Sequence of chain 2.B:
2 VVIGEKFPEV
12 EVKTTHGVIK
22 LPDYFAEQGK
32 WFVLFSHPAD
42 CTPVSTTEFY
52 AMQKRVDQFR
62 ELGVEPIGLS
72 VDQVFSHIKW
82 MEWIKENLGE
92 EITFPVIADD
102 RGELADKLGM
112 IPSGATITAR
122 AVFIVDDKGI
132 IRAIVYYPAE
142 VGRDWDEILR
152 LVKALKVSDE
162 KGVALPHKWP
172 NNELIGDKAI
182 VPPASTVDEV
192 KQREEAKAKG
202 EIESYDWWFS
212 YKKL

Binding-site contacts:
Ligand atom C3 contacts residue TRP208 of chain 2.B at 4.1 Å (hydrophobic).
Ligand atom C9 contacts residue TRP208 of chain 2.B at 3.5 Å (hydrophobic).
Ligand atom C3 contacts residue CYS42 of chain 1.A at 4.2 Å (hydrophobic).
Ligand atom O1 contacts residue ASP41 of chain 1.A at 3.5 Å.
Ligand atom C12 contacts residue TRP209 of chain 2.B at 3.9 Å (hydrophobic).
Ligand atom C11 contacts residue TRP209 of chain 2.B at 4.4 Å (hydrophobic).
Ligand atom C3 contacts residue SER77 of chain 1.A at 4.0 Å.
Ligand atom C9 contacts residue FL31 of chain 2.C at 4.0 Å.
Ligand atom C2 contacts residue SER77 of chain 1.A at 3.5 Å.
Ligand atom C4 contacts residue TRP208 of chain 2.B at 4.4 Å (hydrophobic).
Ligand atom C4 contacts residue SER77 of chain 1.A at 3.5 Å.
Ligand atom C8 contacts residue TRP208 of chain 2.B at 3.8 Å (hydrophobic).
Ligand atom C5 contacts residue FL31 of chain 2.C at 4.0 Å.
Ligand atom O1 contacts residue SER77 of chain 1.A at 2.5 Å (h-bond).
Ligand atom C5 contacts residue TRP208 of chain 2.B at 3.7 Å (hydrophobic).
Ligand atom C10 contacts residue TRP208 of chain 2.B at 4.1 Å (hydrophobic).
Ligand atom C2 contacts residue CYS42 of chain 1.A at 2.8 Å (hydrophobic).
Ligand atom C6 contacts residue PHE76 of chain 1.A at 3.5 Å (hydrophobic).
Ligand atom C10 contacts residue FL31 of chain 2.C at 3.8 Å.
Ligand atom C10 contacts residue TRP209 of chain 2.B at 3.9 Å (hydrophobic).
Ligand atom C7 contacts residue FL31 of chain 2.C at 4.5 Å.
Ligand atom C1 contacts residue FL31 of chain 2.C at 3.8 Å.
Ligand atom C11 contacts residue CYS42 of chain 2.A at 4.0 Å (hydrophobic).
Ligand atom C4 contacts residue PHE76 of chain 1.A at 4.0 Å (hydrophobic).
Ligand atom C11 contacts residue TRP208 of chain 2.B at 4.4 Å (hydrophobic).
Ligand atom C8 contacts residue PHE76 of chain 1.A at 4.3 Å (hydrophobic).
Ligand atom C1 contacts residue CYS42 of chain 1.A at 1.8 Å (hydrophobic).
Ligand atom C6 contacts residue TRP208 of chain 2.B at 4.2 Å (hydrophobic).
Ligand atom C12 contacts residue CYS42 of chain 2.A at 3.2 Å (hydrophobic).
Ligand atom C10 contacts residue CYS42 of chain 2.A at 3.6 Å (hydrophobic).
Ligand atom C7 contacts residue TRP208 of chain 2.B at 3.5 Å (hydrophobic).
Ligand atom O1 contacts residue CYS42 of chain 1.A at 3.0 Å (h-bond).

A small-molecule ligand and the protein it binds are described below.
Small molecule (SMILES): CC(=O)c1ccc2ccccc2c1

Sequence of chain 1.A:
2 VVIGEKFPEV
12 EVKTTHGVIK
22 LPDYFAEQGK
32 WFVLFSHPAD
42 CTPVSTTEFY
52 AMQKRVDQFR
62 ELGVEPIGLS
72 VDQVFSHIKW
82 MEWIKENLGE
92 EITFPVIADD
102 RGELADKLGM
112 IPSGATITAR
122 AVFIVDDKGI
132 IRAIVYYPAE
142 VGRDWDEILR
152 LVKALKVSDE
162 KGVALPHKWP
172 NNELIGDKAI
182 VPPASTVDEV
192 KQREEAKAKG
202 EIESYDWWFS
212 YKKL

Sequence of chain 2.A:
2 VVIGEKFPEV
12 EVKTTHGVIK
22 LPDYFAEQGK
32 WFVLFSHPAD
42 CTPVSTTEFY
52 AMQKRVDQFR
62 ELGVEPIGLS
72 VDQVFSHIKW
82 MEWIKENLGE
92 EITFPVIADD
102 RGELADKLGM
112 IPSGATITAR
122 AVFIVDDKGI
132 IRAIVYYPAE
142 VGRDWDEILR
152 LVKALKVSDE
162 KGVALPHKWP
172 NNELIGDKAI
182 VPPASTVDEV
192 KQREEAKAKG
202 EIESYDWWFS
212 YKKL